Binding-site contacts:
Ligand atom C7 contacts residue ASN519 of chain 1.A at 3.9 Å.
Ligand atom C7 contacts residue PHE494 of chain 1.A at 4.0 Å (hydrophobic).
Ligand atom O5 contacts residue ASN496 of chain 1.A at 2.4 Å (h-bond).
Ligand atom O7 contacts residue ASN496 of chain 1.A at 3.5 Å (h-bond).
Ligand atom C8 contacts residue PHE494 of chain 1.A at 3.9 Å (hydrophobic).
Ligand atom C3 contacts residue ASN496 of chain 1.A at 3.8 Å.
Ligand atom N2 contacts residue PHE494 of chain 1.A at 4.0 Å.
Ligand atom C8 contacts residue ASN496 of chain 1.A at 3.7 Å.
Ligand atom C4 contacts residue ASN496 of chain 1.A at 4.2 Å.
Ligand atom C1 contacts residue PHE494 of chain 1.A at 4.1 Å (hydrophobic).
Ligand atom C5 contacts residue ASN496 of chain 1.A at 3.6 Å.
Ligand atom O7 contacts residue PHE494 of chain 1.A at 3.4 Å.
Ligand atom O4 contacts residue PHE494 of chain 1.A at 4.5 Å.
Ligand atom C8 contacts residue ASN519 of chain 1.A at 3.5 Å.
Ligand atom C7 contacts residue ASN496 of chain 1.A at 3.3 Å.
Ligand atom C2 contacts residue ASN496 of chain 1.A at 2.5 Å.
Ligand atom C5 contacts residue PHE494 of chain 1.A at 4.4 Å (hydrophobic).
Ligand atom C1 contacts residue ASN496 of chain 1.A at 1.4 Å.
Ligand atom O6 contacts residue PHE494 of chain 1.A at 3.7 Å.
Ligand atom O7 contacts residue ASN519 of chain 1.A at 4.1 Å.
Ligand atom N2 contacts residue ASN496 of chain 1.A at 3.0 Å (h-bond).

Sequence of chain 1.A:
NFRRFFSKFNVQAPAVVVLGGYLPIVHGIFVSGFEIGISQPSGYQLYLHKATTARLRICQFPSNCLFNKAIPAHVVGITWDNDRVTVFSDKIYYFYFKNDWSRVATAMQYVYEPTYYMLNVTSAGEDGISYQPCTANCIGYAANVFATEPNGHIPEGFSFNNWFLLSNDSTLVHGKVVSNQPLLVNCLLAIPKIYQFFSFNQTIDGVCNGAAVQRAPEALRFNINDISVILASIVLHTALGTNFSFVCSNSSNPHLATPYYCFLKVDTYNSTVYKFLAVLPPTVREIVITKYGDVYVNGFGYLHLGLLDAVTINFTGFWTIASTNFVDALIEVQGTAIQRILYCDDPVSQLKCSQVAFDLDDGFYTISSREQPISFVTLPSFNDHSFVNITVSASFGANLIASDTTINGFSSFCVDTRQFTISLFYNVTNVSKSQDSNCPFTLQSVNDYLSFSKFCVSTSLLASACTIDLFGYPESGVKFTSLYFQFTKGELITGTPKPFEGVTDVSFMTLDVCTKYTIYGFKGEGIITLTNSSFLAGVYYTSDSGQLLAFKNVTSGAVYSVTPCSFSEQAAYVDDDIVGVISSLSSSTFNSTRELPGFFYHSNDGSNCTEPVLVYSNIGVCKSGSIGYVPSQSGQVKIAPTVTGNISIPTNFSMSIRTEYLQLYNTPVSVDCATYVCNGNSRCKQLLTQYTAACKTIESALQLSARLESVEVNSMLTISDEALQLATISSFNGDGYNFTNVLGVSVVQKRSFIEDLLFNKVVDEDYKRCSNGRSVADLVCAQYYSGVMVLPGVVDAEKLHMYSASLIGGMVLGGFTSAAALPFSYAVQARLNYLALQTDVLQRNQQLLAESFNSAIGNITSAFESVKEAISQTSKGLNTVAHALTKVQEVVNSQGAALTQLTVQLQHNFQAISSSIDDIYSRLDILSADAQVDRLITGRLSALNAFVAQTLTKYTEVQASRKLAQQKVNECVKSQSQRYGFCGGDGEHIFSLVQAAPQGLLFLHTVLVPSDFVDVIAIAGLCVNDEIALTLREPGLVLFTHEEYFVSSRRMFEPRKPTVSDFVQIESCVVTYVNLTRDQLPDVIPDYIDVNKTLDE

This small molecule binds to this protein.
Small molecule (SMILES): CC(=O)N[C@H]1[C@H](O[C@H]2[C@H](O)[C@@H](NC(C)=O)CO[C@@H]2CO)O[C@H](CO)[C@@H](O)[C@@H]1O